Sequence of chain 1.A:
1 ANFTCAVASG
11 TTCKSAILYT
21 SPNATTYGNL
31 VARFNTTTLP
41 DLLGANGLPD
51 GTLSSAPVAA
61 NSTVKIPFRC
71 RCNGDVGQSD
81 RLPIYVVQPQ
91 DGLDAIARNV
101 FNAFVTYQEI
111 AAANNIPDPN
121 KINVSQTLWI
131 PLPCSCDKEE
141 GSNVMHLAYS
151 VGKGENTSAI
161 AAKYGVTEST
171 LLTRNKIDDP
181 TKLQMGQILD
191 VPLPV

This small molecule binds to this protein.
Small molecule (SMILES): CC(=O)N[C@@H]1[C@@H](O)[C@H](O)[C@@H](CO)O[C@H]1O

Binding-site contacts:
Ligand atom C5 contacts residue ALA159 of chain 1.A at 4.0 Å (hydrophobic).
Ligand atom C1 contacts residue ASN156 of chain 1.A at 1.5 Å.
Ligand atom O7 contacts residue ASN156 of chain 1.A at 3.2 Å (h-bond).
Ligand atom C2 contacts residue ASN156 of chain 1.A at 2.5 Å.
Ligand atom C8 contacts residue ASN156 of chain 1.A at 4.2 Å.
Ligand atom C3 contacts residue ASN156 of chain 1.A at 3.8 Å.
Ligand atom N2 contacts residue ASN156 of chain 1.A at 2.9 Å (h-bond).
Ligand atom C7 contacts residue ASN156 of chain 1.A at 3.1 Å.
Ligand atom C4 contacts residue ASN156 of chain 1.A at 4.2 Å.
Ligand atom C1 contacts residue ALA159 of chain 1.A at 3.8 Å (hydrophobic).
Ligand atom C5 contacts residue ASN156 of chain 1.A at 3.7 Å.
Ligand atom O5 contacts residue ASN156 of chain 1.A at 2.4 Å (h-bond).
Ligand atom O5 contacts residue ALA159 of chain 1.A at 3.7 Å.